Sequence of chain 1.A:
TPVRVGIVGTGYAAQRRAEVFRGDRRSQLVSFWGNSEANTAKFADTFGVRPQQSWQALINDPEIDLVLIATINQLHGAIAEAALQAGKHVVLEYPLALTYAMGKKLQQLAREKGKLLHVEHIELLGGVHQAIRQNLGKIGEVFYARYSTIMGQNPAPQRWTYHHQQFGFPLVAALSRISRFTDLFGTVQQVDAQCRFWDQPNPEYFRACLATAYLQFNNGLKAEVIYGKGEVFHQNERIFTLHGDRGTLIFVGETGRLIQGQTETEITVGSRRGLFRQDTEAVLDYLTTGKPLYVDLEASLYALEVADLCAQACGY

Binding-site contacts:
Ligand atom C4A contacts residue BLA1 of chain 1.G at 3.8 Å.
Ligand atom CAD contacts residue ARG249 of chain 1.A at 3.8 Å.
Ligand atom O1A contacts residue LYS240 of chain 1.A at 2.5 Å (salt-bridge).
Ligand atom CMD contacts residue ARG249 of chain 1.A at 3.3 Å.
Ligand atom OC contacts residue BLA1 of chain 1.G at 3.2 Å.
Ligand atom C3C contacts residue BLA1 of chain 1.G at 3.3 Å.
Ligand atom ND contacts residue BLA1 of chain 1.G at 3.2 Å (h-bond).
Ligand atom C2B contacts residue BLA1 of chain 1.G at 3.5 Å.
Ligand atom C4C contacts residue BLA1 of chain 1.G at 3.5 Å.
Ligand atom C4D contacts residue BLA1 of chain 1.G at 3.7 Å.
Ligand atom O2D contacts residue ARG188 of chain 1.A at 2.8 Å (salt-bridge).
Ligand atom CGA contacts residue LYS240 of chain 1.A at 3.5 Å.
Ligand atom CMC contacts residue BLA1 of chain 1.G at 3.6 Å.
Ligand atom CGD contacts residue MET162 of chain 1.A at 3.9 Å (hydrophobic).
Ligand atom C4B contacts residue BLA1 of chain 1.G at 3.8 Å.
Ligand atom O2A contacts residue LYS240 of chain 1.A at 3.8 Å.
Ligand atom O1D contacts residue ARG249 of chain 1.A at 3.1 Å.
Ligand atom NA contacts residue BLA1 of chain 1.G at 3.4 Å (h-bond).
Ligand atom C2A contacts residue BLA1 of chain 1.G at 3.6 Å.
Ligand atom CGD contacts residue ARG188 of chain 1.A at 3.8 Å.
Ligand atom CGD contacts residue ARG249 of chain 1.A at 3.9 Å.
Ligand atom O2D contacts residue MET162 of chain 1.A at 3.2 Å (h-bond).
Ligand atom C3B contacts residue BLA1 of chain 1.G at 3.5 Å.
Ligand atom CBA contacts residue BLA1 of chain 1.G at 3.3 Å.
Ligand atom CHA contacts residue BLA1 of chain 1.G at 3.7 Å.
Ligand atom NB contacts residue BLA1 of chain 1.G at 3.9 Å.
Ligand atom CAB contacts residue BLA1 of chain 1.G at 3.9 Å.
Ligand atom C2C contacts residue BLA1 of chain 1.G at 3.2 Å.
Ligand atom C1C contacts residue BLA1 of chain 1.G at 3.6 Å.
Ligand atom C1D contacts residue BLA1 of chain 1.G at 3.8 Å.
Ligand atom C1B contacts residue BLA1 of chain 1.G at 3.8 Å.
Ligand atom CBC contacts residue ARG283 of chain 1.A at 3.4 Å.
Ligand atom CAA contacts residue BLA1 of chain 1.G at 3.3 Å.
Ligand atom CBD contacts residue BLA1 of chain 1.G at 3.4 Å.
Ligand atom CAC contacts residue BLA1 of chain 1.G at 3.6 Å.
Ligand atom CAD contacts residue BLA1 of chain 1.G at 3.3 Å.
Ligand atom NC contacts residue BLA1 of chain 1.G at 3.1 Å (h-bond).
Ligand atom O2A contacts residue THR172 of chain 1.A at 3.7 Å.
Ligand atom O1A contacts residue TYR238 of chain 1.A at 3.2 Å (h-bond).
Ligand atom C1A contacts residue BLA1 of chain 1.G at 3.4 Å.

This protein binds this small molecule.
Small molecule (SMILES): C=CC1=C(C)/C(=C/c2[nH]c(/C=C3\N=C(/C=C4\NC(=O)C(C)=C4C=C)C(C)=C3CCC(=O)O)c(CCC(=O)O)c2C)NC1=O